Binding-site contacts:
Ligand atom O3 contacts residue TRP90 of chain 1.L at 3.9 Å.
Ligand atom O6 contacts residue TRP90 of chain 1.L at 4.0 Å.
Ligand atom N2 contacts residue TYR105 of chain 1.K at 3.6 Å.
Ligand atom C8 contacts residue TYR105 of chain 1.K at 4.0 Å (hydrophobic).
Ligand atom C6 contacts residue SER92 of chain 1.L at 4.0 Å.
Ligand atom C5 contacts residue ASN212 of chain 1.E at 3.6 Å.
Ligand atom O5 contacts residue TYR105 of chain 1.K at 4.3 Å.
Ligand atom C8 contacts residue ASN212 of chain 1.E at 3.9 Å.
Ligand atom C2 contacts residue TYR105 of chain 1.K at 4.2 Å (hydrophobic).
Ligand atom N2 contacts residue ASN212 of chain 1.E at 2.9 Å (h-bond).
Ligand atom O4 contacts residue TRP90 of chain 1.L at 3.9 Å.
Ligand atom C4 contacts residue TRP90 of chain 1.L at 4.1 Å (hydrophobic).
Ligand atom O7 contacts residue ASN212 of chain 1.E at 3.7 Å.
Ligand atom O5 contacts residue ASN212 of chain 1.E at 2.4 Å (h-bond).
Ligand atom C3 contacts residue ASN212 of chain 1.E at 3.8 Å.
Ligand atom O3 contacts residue TYR105 of chain 1.K at 4.2 Å.
Ligand atom C3 contacts residue TRP90 of chain 1.L at 4.4 Å (hydrophobic).
Ligand atom C1 contacts residue ASN212 of chain 1.E at 1.4 Å.
Ligand atom C2 contacts residue ASN212 of chain 1.E at 2.5 Å.
Ligand atom C7 contacts residue ASN212 of chain 1.E at 3.3 Å.
Ligand atom N2 contacts residue TRP90 of chain 1.L at 4.2 Å.
Ligand atom O4 contacts residue TYR105 of chain 1.K at 3.8 Å.
Ligand atom C6 contacts residue TYR105 of chain 1.K at 4.4 Å (hydrophobic).
Ligand atom C5 contacts residue TYR105 of chain 1.K at 3.8 Å (hydrophobic).
Ligand atom C7 contacts residue TYR105 of chain 1.K at 4.4 Å (hydrophobic).
Ligand atom C4 contacts residue ASN212 of chain 1.E at 4.2 Å.
Ligand atom C3 contacts residue TYR105 of chain 1.K at 3.7 Å (hydrophobic).
Ligand atom C4 contacts residue TYR105 of chain 1.K at 4.2 Å (hydrophobic).
Ligand atom C2 contacts residue TRP90 of chain 1.L at 3.7 Å (hydrophobic).
Ligand atom O6 contacts residue SER92 of chain 1.L at 3.5 Å (h-bond).
Ligand atom O5 contacts residue TRP90 of chain 1.L at 3.8 Å.
Ligand atom O6 contacts residue TYR105 of chain 1.K at 3.9 Å.
Ligand atom C1 contacts residue TYR105 of chain 1.K at 3.8 Å (hydrophobic).
Ligand atom C5 contacts residue TRP90 of chain 1.L at 4.4 Å (hydrophobic).
Ligand atom C1 contacts residue TRP90 of chain 1.L at 4.0 Å (hydrophobic).

Sequence of chain 1.K:
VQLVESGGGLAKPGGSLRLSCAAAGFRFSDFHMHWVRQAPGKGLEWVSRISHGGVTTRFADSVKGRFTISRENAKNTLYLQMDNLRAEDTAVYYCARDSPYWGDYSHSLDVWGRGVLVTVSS

Sequence of chain 1.E:
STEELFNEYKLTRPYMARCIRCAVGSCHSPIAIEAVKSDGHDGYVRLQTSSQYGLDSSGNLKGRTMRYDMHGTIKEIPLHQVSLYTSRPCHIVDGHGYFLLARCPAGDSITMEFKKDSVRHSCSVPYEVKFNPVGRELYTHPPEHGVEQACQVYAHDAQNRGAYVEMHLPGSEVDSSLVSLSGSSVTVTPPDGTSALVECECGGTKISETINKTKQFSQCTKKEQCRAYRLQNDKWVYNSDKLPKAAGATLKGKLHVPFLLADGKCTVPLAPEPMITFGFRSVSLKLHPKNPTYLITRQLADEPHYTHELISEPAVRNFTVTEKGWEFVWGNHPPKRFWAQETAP

A small-molecule ligand and the protein it binds are described below.
Small molecule (SMILES): CC(=O)N[C@H]1[C@H](O[C@H]2[C@H](O)[C@@H](NC(C)=O)CO[C@@H]2CO)O[C@H](CO)[C@@H](O)[C@@H]1O

Sequence of chain 1.L:
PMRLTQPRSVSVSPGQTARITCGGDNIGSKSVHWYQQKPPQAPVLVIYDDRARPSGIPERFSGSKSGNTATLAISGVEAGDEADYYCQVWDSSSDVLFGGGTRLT